This small molecule binds to this protein.
Small molecule (SMILES): O=C(O)[C@@H]1C[C@@H](O)CN1

Binding-site contacts:
Ligand atom CG contacts residue CYS454 of chain 1.E at 4.0 Å (hydrophobic).
Ligand atom CA contacts residue ASP298 of chain 1.E at 3.9 Å.
Ligand atom C contacts residue TRP297 of chain 1.E at 3.2 Å (hydrophobic).
Ligand atom CB contacts residue TYR470 of chain 1.E at 3.1 Å (hydrophobic).
Ligand atom CD contacts residue ASP298 of chain 1.E at 3.1 Å.
Ligand atom CG contacts residue GLU456 of chain 1.E at 3.8 Å.
Ligand atom OXT contacts residue GLU353 of chain 1.E at 3.4 Å (salt-bridge).
Ligand atom CD contacts residue PHE360 of chain 1.E at 3.3 Å (hydrophobic).
Ligand atom OXT contacts residue PHE172 of chain 1.E at 3.9 Å.
Ligand atom CB contacts residue THR665 of chain 1.E at 3.6 Å.
Ligand atom N contacts residue THR665 of chain 1.E at 3.8 Å.
Ligand atom CG contacts residue ASP298 of chain 1.E at 3.6 Å.
Ligand atom N contacts residue PHE360 of chain 1.E at 3.1 Å.
Ligand atom C contacts residue THR665 of chain 1.E at 3.5 Å.
Ligand atom CD contacts residue THR665 of chain 1.E at 3.9 Å.
Ligand atom O contacts residue PHE360 of chain 1.E at 3.6 Å.
Ligand atom OD1 contacts residue HIS180 of chain 1.E at 3.7 Å.
Ligand atom OXT contacts residue THR665 of chain 1.E at 3.2 Å (h-bond).
Ligand atom CG contacts residue THR665 of chain 1.E at 3.7 Å.
Ligand atom OD1 contacts residue GLU456 of chain 1.E at 2.9 Å (salt-bridge).
Ligand atom OXT contacts residue SER354 of chain 1.E at 3.0 Å (h-bond).
Ligand atom O contacts residue SER354 of chain 1.E at 1.1 Å (h-bond).
Ligand atom OXT contacts residue TRP297 of chain 1.E at 3.6 Å.
Ligand atom CA contacts residue SER354 of chain 1.E at 3.4 Å.
Ligand atom OD1 contacts residue LEU467 of chain 1.E at 3.7 Å.
Ligand atom N contacts residue SER354 of chain 1.E at 3.9 Å.
Ligand atom OXT contacts residue TYR470 of chain 1.E at 2.7 Å (h-bond).
Ligand atom O contacts residue LYS346 of chain 1.E at 3.9 Å.
Ligand atom CB contacts residue PHE172 of chain 1.E at 3.4 Å (hydrophobic).
Ligand atom CG contacts residue TYR470 of chain 1.E at 3.8 Å (hydrophobic).
Ligand atom CA contacts residue THR665 of chain 1.E at 3.8 Å.
Ligand atom CD contacts residue CYS454 of chain 1.E at 3.6 Å (hydrophobic).
Ligand atom O contacts residue THR665 of chain 1.E at 3.4 Å.
Ligand atom C contacts residue SER354 of chain 1.E at 2.3 Å.
Ligand atom CA contacts residue TYR470 of chain 1.E at 4.0 Å (hydrophobic).
Ligand atom O contacts residue TRP297 of chain 1.E at 3.4 Å.
Ligand atom C contacts residue TYR470 of chain 1.E at 3.7 Å (hydrophobic).
Ligand atom OD1 contacts residue ASP298 of chain 1.E at 3.0 Å (salt-bridge).
Ligand atom N contacts residue ASP298 of chain 1.E at 3.4 Å (salt-bridge).
Ligand atom CA contacts residue TRP297 of chain 1.E at 3.2 Å (hydrophobic).

Sequence of chain 1.E:
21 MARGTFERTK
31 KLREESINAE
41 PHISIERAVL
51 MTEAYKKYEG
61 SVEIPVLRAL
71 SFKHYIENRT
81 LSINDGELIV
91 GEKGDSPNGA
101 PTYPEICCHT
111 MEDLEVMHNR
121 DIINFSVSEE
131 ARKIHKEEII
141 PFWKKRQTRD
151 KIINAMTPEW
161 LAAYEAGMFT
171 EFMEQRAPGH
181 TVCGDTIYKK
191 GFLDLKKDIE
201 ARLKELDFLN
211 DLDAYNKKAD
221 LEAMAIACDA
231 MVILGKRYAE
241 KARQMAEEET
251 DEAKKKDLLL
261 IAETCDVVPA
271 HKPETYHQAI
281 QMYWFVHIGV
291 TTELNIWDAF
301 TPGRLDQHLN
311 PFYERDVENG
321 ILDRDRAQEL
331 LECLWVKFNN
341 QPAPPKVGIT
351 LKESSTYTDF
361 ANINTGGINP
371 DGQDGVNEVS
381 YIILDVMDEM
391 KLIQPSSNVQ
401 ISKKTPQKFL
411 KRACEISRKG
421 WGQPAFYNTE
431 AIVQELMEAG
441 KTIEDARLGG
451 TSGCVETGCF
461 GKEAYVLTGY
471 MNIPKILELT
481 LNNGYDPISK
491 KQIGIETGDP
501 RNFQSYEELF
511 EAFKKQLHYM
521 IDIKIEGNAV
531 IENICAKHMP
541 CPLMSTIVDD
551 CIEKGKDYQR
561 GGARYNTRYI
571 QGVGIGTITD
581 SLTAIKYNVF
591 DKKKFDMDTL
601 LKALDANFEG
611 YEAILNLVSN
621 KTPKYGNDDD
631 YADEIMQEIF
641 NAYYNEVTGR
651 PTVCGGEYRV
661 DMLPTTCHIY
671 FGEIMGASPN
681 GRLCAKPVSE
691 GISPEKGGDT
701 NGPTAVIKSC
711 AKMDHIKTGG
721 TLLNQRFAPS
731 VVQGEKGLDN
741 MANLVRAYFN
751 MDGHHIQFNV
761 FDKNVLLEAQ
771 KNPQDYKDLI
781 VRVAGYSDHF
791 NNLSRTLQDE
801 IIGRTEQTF